Binding-site contacts:
Ligand atom C18 contacts residue GLN45 of chain 1.B at 3.1 Å.
Ligand atom N5 contacts residue GLU136 of chain 1.B at 3.1 Å (salt-bridge).
Ligand atom N7 contacts residue GLN45 of chain 1.B at 3.2 Å (h-bond).
Ligand atom C16 contacts residue SER206 of chain 1.B at 3.7 Å.
Ligand atom N5 contacts residue LEU189 of chain 1.B at 3.5 Å.
Ligand atom N1 contacts residue VAL138 of chain 1.B at 3.6 Å (h-bond).
Ligand atom C9 contacts residue LEU43 of chain 1.B at 3.5 Å (hydrophobic).
Ligand atom C2 contacts residue VAL138 of chain 1.B at 3.7 Å (hydrophobic).
Ligand atom C7 contacts residue VAL51 of chain 1.B at 3.7 Å (hydrophobic).
Ligand atom C14 contacts residue VAL138 of chain 1.B at 3.5 Å (hydrophobic).
Ligand atom N6 contacts residue GLN45 of chain 1.B at 3.6 Å.
Ligand atom C14 contacts residue GLU139 of chain 1.B at 3.2 Å.
Ligand atom C15 contacts residue ARG186 of chain 1.B at 3.6 Å.
Ligand atom N2 contacts residue VAL138 of chain 1.B at 3.0 Å (h-bond).
Ligand atom C6 contacts residue ALA119 of chain 1.B at 3.6 Å (hydrophobic).
Ligand atom C5 contacts residue LEU189 of chain 1.B at 3.5 Å (hydrophobic).
Ligand atom O1 contacts residue LYS90 of chain 1.B at 2.7 Å (salt-bridge).
Ligand atom N5 contacts residue THR135 of chain 1.B at 3.4 Å (h-bond).
Ligand atom C17 contacts residue GLY46 of chain 1.B at 3.3 Å.
Ligand atom N3 contacts residue GLY141 of chain 1.B at 3.4 Å.
Ligand atom C13 contacts residue VAL138 of chain 1.B at 3.7 Å (hydrophobic).
Ligand atom O3 contacts residue GLY141 of chain 1.B at 3.5 Å.
Ligand atom C4 contacts residue LEU189 of chain 1.B at 3.3 Å (hydrophobic).
Ligand atom C1 contacts residue LEU189 of chain 1.B at 3.6 Å (hydrophobic).
Ligand atom O2 contacts residue LYS90 of chain 1.B at 3.6 Å (salt-bridge).
Ligand atom N6 contacts residue ARG186 of chain 1.B at 3.1 Å (salt-bridge).
Ligand atom N7 contacts residue ARG186 of chain 1.B at 3.6 Å.
Ligand atom N1 contacts residue GLU136 of chain 1.B at 3.3 Å (salt-bridge).
Ligand atom C19 contacts residue TYR137 of chain 1.B at 3.6 Å (hydrophobic).
Ligand atom C13 contacts residue GLY141 of chain 1.B at 3.4 Å.
Ligand atom C20 contacts residue GLU139 of chain 1.B at 3.3 Å.
Ligand atom C16 contacts residue ARG186 of chain 1.B at 3.5 Å.
Ligand atom N3 contacts residue VAL138 of chain 1.B at 2.9 Å (h-bond).
Ligand atom C6 contacts residue THR135 of chain 1.B at 3.2 Å.
Ligand atom C3 contacts residue LEU189 of chain 1.B at 3.6 Å (hydrophobic).
Ligand atom C14 contacts residue TYR137 of chain 1.B at 3.7 Å (hydrophobic).
Ligand atom C18 contacts residue ARG186 of chain 1.B at 3.6 Å.
Ligand atom N1 contacts residue VAL88 of chain 1.B at 3.4 Å.
Ligand atom N2 contacts residue VAL88 of chain 1.B at 3.5 Å.
Ligand atom O1 contacts residue SER206 of chain 1.B at 3.3 Å (h-bond).

Sequence of chain 1.B:
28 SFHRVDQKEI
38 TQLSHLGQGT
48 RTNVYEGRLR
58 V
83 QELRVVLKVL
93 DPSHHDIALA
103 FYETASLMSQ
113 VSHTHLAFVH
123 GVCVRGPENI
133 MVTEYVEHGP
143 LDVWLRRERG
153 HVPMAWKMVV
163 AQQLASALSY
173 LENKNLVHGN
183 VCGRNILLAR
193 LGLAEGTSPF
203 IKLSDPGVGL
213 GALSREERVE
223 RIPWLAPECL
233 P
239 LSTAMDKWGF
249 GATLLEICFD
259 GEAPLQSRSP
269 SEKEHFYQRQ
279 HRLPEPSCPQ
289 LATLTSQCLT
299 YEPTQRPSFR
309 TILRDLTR

This small molecule binds to this protein.
Small molecule (SMILES): CNC(=O)c1nnc(NC(=O)C2CC2)cc1Nc1cccc(-c2ncn(C)n2)c1OC